Sequence of chain 1.B:
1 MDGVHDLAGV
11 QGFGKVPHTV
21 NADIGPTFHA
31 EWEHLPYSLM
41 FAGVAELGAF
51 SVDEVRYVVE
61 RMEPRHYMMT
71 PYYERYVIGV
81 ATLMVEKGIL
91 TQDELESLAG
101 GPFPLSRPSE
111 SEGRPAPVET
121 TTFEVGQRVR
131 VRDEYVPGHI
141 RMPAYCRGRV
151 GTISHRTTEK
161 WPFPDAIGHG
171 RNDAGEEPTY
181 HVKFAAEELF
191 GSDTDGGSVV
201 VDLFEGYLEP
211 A

Binding-site contacts:
Ligand atom O1 contacts residue TYR76 of chain 1.B at 3.6 Å.
Ligand atom C4 contacts residue GLN90 of chain 1.A at 4.3 Å.
Ligand atom C2 contacts residue VAL52 of chain 1.B at 4.4 Å (hydrophobic).
Ligand atom C1 contacts residue MET40 of chain 1.B at 3.9 Å (hydrophobic).
Ligand atom C4 contacts residue CSD114 of chain 1.A at 4.4 Å.
Ligand atom C3 contacts residue TYR37 of chain 1.B at 4.1 Å (hydrophobic).
Ligand atom O2 contacts residue ARG56 of chain 1.B at 3.9 Å.
Ligand atom C2 contacts residue GLN90 of chain 1.A at 3.6 Å.
Ligand atom O1 contacts residue TYR72 of chain 1.B at 3.3 Å (h-bond).
Ligand atom O1 contacts residue SER113 of chain 1.A at 4.0 Å.
Ligand atom C1 contacts residue TRP117 of chain 1.A at 3.5 Å (hydrophobic).
Ligand atom O2 contacts residue CSD114 of chain 1.A at 3.1 Å (h-bond).
Ligand atom C3 contacts residue GLN90 of chain 1.A at 4.4 Å.
Ligand atom O2 contacts residue GLN90 of chain 1.A at 3.5 Å (h-bond).
Ligand atom C4 contacts residue TYR76 of chain 1.B at 4.5 Å (hydrophobic).
Ligand atom C3 contacts residue MET40 of chain 1.B at 3.6 Å (hydrophobic).
Ligand atom O2 contacts residue CSD112 of chain 1.A at 3.9 Å.
Ligand atom C2 contacts residue MET40 of chain 1.B at 4.4 Å (hydrophobic).
Ligand atom C4 contacts residue TYR72 of chain 1.B at 4.4 Å (hydrophobic).
Ligand atom C3 contacts residue TRP117 of chain 1.A at 4.0 Å (hydrophobic).
Ligand atom O1 contacts residue TYR37 of chain 1.B at 4.0 Å.
Ligand atom C1 contacts residue PHE41 of chain 1.B at 3.8 Å (hydrophobic).
Ligand atom C1 contacts residue GLN90 of chain 1.A at 4.0 Å.
Ligand atom C2 contacts residue TRP117 of chain 1.A at 3.7 Å (hydrophobic).

Sequence of chain 1.A:
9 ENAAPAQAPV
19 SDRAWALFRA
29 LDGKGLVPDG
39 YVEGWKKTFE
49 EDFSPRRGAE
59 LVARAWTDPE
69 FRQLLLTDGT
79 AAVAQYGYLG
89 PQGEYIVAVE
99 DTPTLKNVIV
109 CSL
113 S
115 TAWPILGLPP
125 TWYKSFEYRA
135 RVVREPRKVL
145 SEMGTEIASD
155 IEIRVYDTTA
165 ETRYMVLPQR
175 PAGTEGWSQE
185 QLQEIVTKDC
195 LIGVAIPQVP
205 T

This protein binds this small molecule.
Small molecule (SMILES): CCCC(=O)O